Sequence of chain 2.A:
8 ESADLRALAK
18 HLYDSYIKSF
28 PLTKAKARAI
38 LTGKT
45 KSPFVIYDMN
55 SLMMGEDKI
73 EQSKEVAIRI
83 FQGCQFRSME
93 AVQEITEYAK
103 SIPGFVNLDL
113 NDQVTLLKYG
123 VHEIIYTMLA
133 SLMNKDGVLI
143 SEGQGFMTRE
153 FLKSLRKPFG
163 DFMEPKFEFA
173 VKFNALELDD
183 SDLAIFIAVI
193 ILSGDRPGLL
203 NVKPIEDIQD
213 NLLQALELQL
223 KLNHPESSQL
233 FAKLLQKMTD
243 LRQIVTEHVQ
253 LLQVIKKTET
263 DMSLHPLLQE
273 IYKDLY

Binding-site contacts:
Ligand atom CL4 contacts residue MET165 of chain 2.A at 3.8 Å.
Ligand atom O2 contacts residue ILE142 of chain 2.A at 3.4 Å.
Ligand atom CL2 contacts residue ILE142 of chain 2.A at 4.2 Å.
Ligand atom C3 contacts residue ILE142 of chain 2.A at 3.4 Å (hydrophobic).
Ligand atom C13 contacts residue LEU141 of chain 2.A at 4.0 Å (hydrophobic).
Ligand atom C10 contacts residue CYS86 of chain 2.A at 3.6 Å (hydrophobic).
Ligand atom C11 contacts residue ILE127 of chain 2.A at 4.1 Å (hydrophobic).
Ligand atom C11 contacts residue LEU131 of chain 2.A at 4.1 Å (hydrophobic).
Ligand atom CL4 contacts residue VAL140 of chain 2.A at 3.9 Å.
Ligand atom C8 contacts residue ARG89 of chain 2.A at 3.8 Å.
Ligand atom C6 contacts residue ILE82 of chain 2.A at 3.7 Å (hydrophobic).
Ligand atom C11 contacts residue ARG89 of chain 2.A at 3.9 Å.
Ligand atom C4 contacts residue ILE142 of chain 2.A at 4.1 Å (hydrophobic).
Ligand atom C2 contacts residue ILE142 of chain 2.A at 3.8 Å (hydrophobic).
Ligand atom C14 contacts residue ILE142 of chain 2.A at 3.8 Å (hydrophobic).
Ligand atom CL2 contacts residue GLY85 of chain 2.A at 4.1 Å.
Ligand atom N1 contacts residue ILE142 of chain 2.A at 3.5 Å.
Ligand atom C6 contacts residue CYS86 of chain 2.A at 3.4 Å (hydrophobic).
Ligand atom O1 contacts residue SER143 of chain 2.A at 3.6 Å (h-bond).
Ligand atom O1 contacts residue GLU144 of chain 2.A at 3.7 Å.
Ligand atom C11 contacts residue SER90 of chain 2.A at 4.2 Å.
Ligand atom C12 contacts residue LEU131 of chain 2.A at 4.0 Å (hydrophobic).
Ligand atom C4 contacts residue CYS86 of chain 2.A at 4.1 Å (hydrophobic).
Ligand atom C13 contacts residue LEU134 of chain 2.A at 3.9 Å (hydrophobic).
Ligand atom C10 contacts residue ARG89 of chain 2.A at 3.7 Å.
Ligand atom C1 contacts residue GLY85 of chain 2.A at 4.2 Å.
Ligand atom C7 contacts residue LEU131 of chain 2.A at 4.1 Å (hydrophobic).
Ligand atom C1 contacts residue ILE82 of chain 2.A at 3.6 Å (hydrophobic).
Ligand atom C5 contacts residue MET165 of chain 2.A at 4.2 Å (hydrophobic).
Ligand atom C5 contacts residue CYS86 of chain 2.A at 3.6 Å (hydrophobic).
Ligand atom C9 contacts residue CYS86 of chain 2.A at 3.8 Å (hydrophobic).
Ligand atom C1 contacts residue CYS86 of chain 2.A at 3.6 Å (hydrophobic).
Ligand atom CL4 contacts residue LEU131 of chain 2.A at 3.7 Å.
Ligand atom C7 contacts residue ARG89 of chain 2.A at 4.0 Å.
Ligand atom C12 contacts residue ARG89 of chain 2.A at 4.0 Å.
Ligand atom C9 contacts residue ARG89 of chain 2.A at 3.7 Å.
Ligand atom O2 contacts residue SER143 of chain 2.A at 2.9 Å (h-bond).
Ligand atom C10 contacts residue SER90 of chain 2.A at 3.5 Å.
Ligand atom C2 contacts residue CYS86 of chain 2.A at 3.9 Å (hydrophobic).
Ligand atom C14 contacts residue SER143 of chain 2.A at 3.5 Å.

A small-molecule ligand and the protein it binds are described below.
Small molecule (SMILES): O=C(O)Cc1ccccc1Nc1c(Cl)cccc1Cl